This protein binds this small molecule.
Small molecule (SMILES): NC(=O)N[C@@H](CC(=O)O)C(=O)O

Sequence of chain 2.C:
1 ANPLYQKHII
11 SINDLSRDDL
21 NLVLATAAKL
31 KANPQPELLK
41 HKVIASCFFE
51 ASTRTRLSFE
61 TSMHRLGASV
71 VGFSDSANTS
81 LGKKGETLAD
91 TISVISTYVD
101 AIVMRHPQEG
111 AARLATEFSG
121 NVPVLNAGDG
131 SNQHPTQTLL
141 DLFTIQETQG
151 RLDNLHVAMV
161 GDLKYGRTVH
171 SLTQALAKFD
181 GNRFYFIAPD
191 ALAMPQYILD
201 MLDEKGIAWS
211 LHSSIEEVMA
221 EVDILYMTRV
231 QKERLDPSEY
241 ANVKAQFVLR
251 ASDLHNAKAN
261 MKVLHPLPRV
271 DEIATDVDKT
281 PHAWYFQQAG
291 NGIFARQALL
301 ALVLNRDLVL

Sequence of chain 3.C:
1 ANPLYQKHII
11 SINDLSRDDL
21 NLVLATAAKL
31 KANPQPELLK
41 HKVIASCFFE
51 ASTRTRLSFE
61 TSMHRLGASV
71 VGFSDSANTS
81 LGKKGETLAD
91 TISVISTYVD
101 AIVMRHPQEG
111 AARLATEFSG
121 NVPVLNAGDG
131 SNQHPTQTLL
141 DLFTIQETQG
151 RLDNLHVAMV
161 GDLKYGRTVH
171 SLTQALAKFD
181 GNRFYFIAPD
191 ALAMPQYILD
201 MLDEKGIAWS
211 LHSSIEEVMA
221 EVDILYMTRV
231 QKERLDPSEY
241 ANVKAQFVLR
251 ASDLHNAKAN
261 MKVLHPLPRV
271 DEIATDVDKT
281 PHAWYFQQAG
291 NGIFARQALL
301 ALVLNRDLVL

Binding-site contacts:
Ligand atom O2 contacts residue PO41 of chain 3.H at 2.8 Å (h-bond).
Ligand atom N3 contacts residue ALA51 of chain 3.C at 3.5 Å (h-bond).
Ligand atom O62 contacts residue SER80 of chain 2.C at 4.3 Å.
Ligand atom C2 contacts residue SER52 of chain 3.C at 3.2 Å.
Ligand atom C2 contacts residue ARG105 of chain 3.C at 3.8 Å.
Ligand atom N3 contacts residue SER80 of chain 2.C at 4.1 Å.
Ligand atom C61 contacts residue SER52 of chain 3.C at 3.7 Å.
Ligand atom O5 contacts residue LYS83 of chain 2.C at 3.5 Å (salt-bridge).
Ligand atom N3 contacts residue ARG105 of chain 3.C at 4.2 Å.
Ligand atom N1 contacts residue SER52 of chain 3.C at 3.3 Å (h-bond).
Ligand atom O4 contacts residue SER80 of chain 2.C at 2.7 Å (h-bond).
Ligand atom C2 contacts residue PO41 of chain 3.H at 3.2 Å.
Ligand atom N1 contacts residue PO41 of chain 3.H at 2.7 Å (h-bond).
Ligand atom O61 contacts residue THR53 of chain 3.C at 3.8 Å.
Ligand atom O4 contacts residue LYS83 of chain 2.C at 3.0 Å.
Ligand atom C6 contacts residue SER80 of chain 2.C at 3.4 Å.
Ligand atom C2 contacts residue ALA51 of chain 3.C at 4.5 Å (hydrophobic).
Ligand atom C6 contacts residue PO41 of chain 3.H at 3.9 Å.
Ligand atom C61 contacts residue ARG54 of chain 3.C at 3.6 Å.
Ligand atom C61 contacts residue THR53 of chain 3.C at 4.2 Å.
Ligand atom C4 contacts residue SER80 of chain 2.C at 3.6 Å.
Ligand atom O2 contacts residue SER52 of chain 3.C at 3.4 Å (h-bond).
Ligand atom O62 contacts residue THR53 of chain 3.C at 4.3 Å.
Ligand atom N3 contacts residue SER52 of chain 3.C at 3.6 Å.
Ligand atom C6 contacts residue SER52 of chain 3.C at 3.9 Å.
Ligand atom O61 contacts residue ARG54 of chain 3.C at 3.3 Å (salt-bridge).
Ligand atom O2 contacts residue ARG105 of chain 3.C at 2.8 Å (salt-bridge).
Ligand atom O61 contacts residue LEU81 of chain 2.C at 3.8 Å.
Ligand atom C5 contacts residue SER80 of chain 2.C at 4.0 Å.
Ligand atom C4 contacts residue LYS83 of chain 2.C at 3.6 Å.
Ligand atom O61 contacts residue SER80 of chain 2.C at 3.0 Å (h-bond).
Ligand atom C61 contacts residue SER80 of chain 2.C at 3.4 Å.
Ligand atom O62 contacts residue THR55 of chain 3.C at 3.7 Å.
Ligand atom C5 contacts residue PRO268 of chain 3.C at 3.8 Å (hydrophobic).
Ligand atom N1 contacts residue SER80 of chain 2.C at 4.4 Å.
Ligand atom O61 contacts residue SER52 of chain 3.C at 4.2 Å.
Ligand atom C61 contacts residue PO41 of chain 3.H at 4.1 Å.
Ligand atom O62 contacts residue PO41 of chain 3.H at 3.5 Å (h-bond).
Ligand atom O62 contacts residue ARG54 of chain 3.C at 2.8 Å.
Ligand atom O62 contacts residue SER52 of chain 3.C at 3.2 Å (h-bond).